Sequence of chain 3.A:
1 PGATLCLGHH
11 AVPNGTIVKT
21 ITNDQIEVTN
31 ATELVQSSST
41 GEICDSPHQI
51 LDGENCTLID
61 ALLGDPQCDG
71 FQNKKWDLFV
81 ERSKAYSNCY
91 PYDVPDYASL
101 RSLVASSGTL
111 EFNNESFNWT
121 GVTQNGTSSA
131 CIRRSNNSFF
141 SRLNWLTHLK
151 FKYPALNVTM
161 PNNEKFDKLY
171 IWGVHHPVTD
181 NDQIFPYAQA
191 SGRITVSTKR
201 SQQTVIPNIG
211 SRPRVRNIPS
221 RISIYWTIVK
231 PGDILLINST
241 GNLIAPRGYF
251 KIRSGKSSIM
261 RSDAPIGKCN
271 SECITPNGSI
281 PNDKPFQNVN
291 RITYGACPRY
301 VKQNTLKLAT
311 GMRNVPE

A protein and the small-molecule ligand that binds it are described below.
Small molecule (SMILES): CC(=O)N[C@H]1[C@H]([C@H](O)[C@H](O)CO)O[C@@](O)(C(=O)O)C[C@@H]1O

Binding-site contacts:
Ligand atom N5 contacts residue TRP145 of chain 3.A at 4.3 Å.
Ligand atom C7 contacts residue TRP145 of chain 3.A at 3.8 Å (hydrophobic).
Ligand atom O8 contacts residue TYR90 of chain 3.A at 3.3 Å (h-bond).
Ligand atom O1B contacts residue SER128 of chain 3.A at 3.5 Å.
Ligand atom C5 contacts residue THR127 of chain 3.A at 3.6 Å.
Ligand atom C11 contacts residue TRP145 of chain 3.A at 4.2 Å (hydrophobic).
Ligand atom C11 contacts residue THR127 of chain 3.A at 3.6 Å.
Ligand atom C8 contacts residue TYR90 of chain 3.A at 4.1 Å (hydrophobic).
Ligand atom O9 contacts residue SER220 of chain 3.A at 3.5 Å (h-bond).
Ligand atom C9 contacts residue TYR90 of chain 3.A at 3.6 Å (hydrophobic).
Ligand atom C8 contacts residue TRP145 of chain 3.A at 3.9 Å (hydrophobic).
Ligand atom C8 contacts residue ASP182 of chain 3.A at 3.4 Å.
Ligand atom O10 contacts residue PRO186 of chain 3.A at 4.0 Å.
Ligand atom O9 contacts residue TYR90 of chain 3.A at 3.6 Å.
Ligand atom O9 contacts residue VAL178 of chain 3.A at 3.9 Å.
Ligand atom O1B contacts residue SER129 of chain 3.A at 2.8 Å (h-bond).
Ligand atom C11 contacts residue GLY126 of chain 3.A at 3.6 Å.
Ligand atom O8 contacts residue TRP145 of chain 3.A at 3.6 Å.
Ligand atom C6 contacts residue THR127 of chain 3.A at 4.0 Å.
Ligand atom C9 contacts residue HIS175 of chain 3.A at 3.5 Å.
Ligand atom O8 contacts residue SER220 of chain 3.A at 4.3 Å.
Ligand atom O4 contacts residue THR127 of chain 3.A at 4.0 Å.
Ligand atom C9 contacts residue TRP145 of chain 3.A at 3.9 Å (hydrophobic).
Ligand atom C6 contacts residue TRP145 of chain 3.A at 4.3 Å (hydrophobic).
Ligand atom C11 contacts residue THR147 of chain 3.A at 3.9 Å.
Ligand atom N5 contacts residue THR127 of chain 3.A at 2.7 Å (h-bond).
Ligand atom O10 contacts residue PHE185 of chain 3.A at 4.3 Å.
Ligand atom O7 contacts residue ASP182 of chain 3.A at 2.6 Å (salt-bridge).
Ligand atom O1A contacts residue ILE218 of chain 3.A at 3.9 Å.
Ligand atom O9 contacts residue ASP182 of chain 3.A at 2.8 Å (salt-bridge).
Ligand atom O1A contacts residue SER129 of chain 3.A at 3.8 Å.
Ligand atom O1B contacts residue ASN137 of chain 3.A at 3.9 Å.
Ligand atom O1A contacts residue SER128 of chain 3.A at 3.3 Å (h-bond).
Ligand atom C1 contacts residue SER128 of chain 3.A at 3.9 Å.
Ligand atom C10 contacts residue THR127 of chain 3.A at 3.6 Å.
Ligand atom C4 contacts residue THR127 of chain 3.A at 3.5 Å.
Ligand atom C7 contacts residue ASP182 of chain 3.A at 3.7 Å.
Ligand atom O9 contacts residue HIS175 of chain 3.A at 3.4 Å.
Ligand atom C9 contacts residue ASP182 of chain 3.A at 3.3 Å.
Ligand atom C1 contacts residue SER129 of chain 3.A at 3.7 Å.